A protein and the small-molecule ligand that binds it are described below.
Small molecule (SMILES): CC(=O)N[C@@H]1[C@@H](O)[C@H](O)[C@@H](CO)O[C@H]1O

Binding-site contacts:
Ligand atom O6 contacts residue ASN278 of chain 1.A at 3.7 Å.
Ligand atom O5 contacts residue THR280 of chain 1.A at 3.8 Å.
Ligand atom O6 contacts residue ASN281 of chain 1.A at 3.7 Å.
Ligand atom C3 contacts residue ASN278 of chain 1.A at 3.8 Å.
Ligand atom O7 contacts residue ASN278 of chain 1.A at 3.2 Å (h-bond).
Ligand atom C2 contacts residue ASN278 of chain 1.A at 2.5 Å.
Ligand atom C8 contacts residue ASN278 of chain 1.A at 4.4 Å.
Ligand atom C7 contacts residue ASN278 of chain 1.A at 3.2 Å.
Ligand atom O5 contacts residue ASN278 of chain 1.A at 2.4 Å (h-bond).
Ligand atom C1 contacts residue THR280 of chain 1.A at 4.0 Å.
Ligand atom O6 contacts residue THR280 of chain 1.A at 3.5 Å.
Ligand atom C5 contacts residue ASN278 of chain 1.A at 3.7 Å.
Ligand atom C6 contacts residue THR280 of chain 1.A at 3.7 Å.
Ligand atom C6 contacts residue ASN278 of chain 1.A at 4.4 Å.
Ligand atom C4 contacts residue ASN278 of chain 1.A at 4.2 Å.
Ligand atom C5 contacts residue THR280 of chain 1.A at 3.7 Å.
Ligand atom N2 contacts residue ASN278 of chain 1.A at 2.9 Å (h-bond).
Ligand atom O5 contacts residue ASN281 of chain 1.A at 4.3 Å.
Ligand atom C1 contacts residue ASN278 of chain 1.A at 1.4 Å.

Sequence of chain 1.A:
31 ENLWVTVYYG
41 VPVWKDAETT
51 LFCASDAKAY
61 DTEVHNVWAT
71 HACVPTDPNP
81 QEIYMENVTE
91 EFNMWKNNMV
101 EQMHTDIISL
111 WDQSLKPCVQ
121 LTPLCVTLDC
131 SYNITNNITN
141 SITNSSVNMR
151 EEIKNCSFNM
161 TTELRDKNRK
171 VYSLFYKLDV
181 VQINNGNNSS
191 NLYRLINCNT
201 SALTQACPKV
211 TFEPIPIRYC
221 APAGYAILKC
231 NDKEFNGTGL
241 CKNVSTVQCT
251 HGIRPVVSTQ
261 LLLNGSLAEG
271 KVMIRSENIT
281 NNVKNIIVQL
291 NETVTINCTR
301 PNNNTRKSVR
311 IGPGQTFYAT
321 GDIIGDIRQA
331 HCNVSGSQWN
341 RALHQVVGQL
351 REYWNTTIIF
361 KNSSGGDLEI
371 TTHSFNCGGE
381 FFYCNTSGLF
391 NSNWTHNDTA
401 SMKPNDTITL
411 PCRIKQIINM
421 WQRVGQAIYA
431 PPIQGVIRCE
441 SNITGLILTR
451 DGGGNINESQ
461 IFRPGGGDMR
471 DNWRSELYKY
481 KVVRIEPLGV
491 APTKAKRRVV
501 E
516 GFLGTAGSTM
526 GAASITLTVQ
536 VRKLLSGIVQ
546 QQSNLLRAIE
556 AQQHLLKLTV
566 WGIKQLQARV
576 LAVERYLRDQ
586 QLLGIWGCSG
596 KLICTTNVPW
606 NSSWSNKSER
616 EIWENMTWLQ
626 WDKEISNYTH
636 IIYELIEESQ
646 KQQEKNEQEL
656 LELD